Binding-site contacts:
Ligand atom N3 contacts residue ALA253 of chain 2.B at 2.9 Å (h-bond).
Ligand atom N7 contacts residue MET210 of chain 2.B at 3.8 Å.
Ligand atom N1 contacts residue GLY364 of chain 2.B at 3.2 Å (h-bond).
Ligand atom C4 contacts residue SER103 of chain 2.B at 3.7 Å.
Ligand atom N8 contacts residue GLY364 of chain 2.B at 2.8 Å (h-bond).
Ligand atom C6 contacts residue GLY104 of chain 2.B at 3.7 Å.
Ligand atom C2 contacts residue GLY65 of chain 2.B at 3.8 Å.
Ligand atom N3 contacts residue SER252 of chain 2.B at 3.2 Å (h-bond).
Ligand atom C4 contacts residue GLY65 of chain 2.B at 3.2 Å.
Ligand atom C4 contacts residue GLY104 of chain 2.B at 3.7 Å.
Ligand atom N5 contacts residue SER103 of chain 2.B at 2.9 Å (h-bond).
Ligand atom N9 contacts residue GLY65 of chain 2.B at 3.5 Å (h-bond).
Ligand atom N5 contacts residue GLY104 of chain 2.B at 2.9 Å (h-bond).
Ligand atom N9 contacts residue SER103 of chain 2.B at 3.7 Å.
Ligand atom C6 contacts residue GLY364 of chain 2.B at 3.8 Å.
Ligand atom N9 contacts residue LYS182 of chain 2.B at 3.6 Å.
Ligand atom N8 contacts residue GLY104 of chain 2.B at 3.6 Å.
Ligand atom C6 contacts residue SER103 of chain 2.B at 3.2 Å.
Ligand atom C4 contacts residue ALA253 of chain 2.B at 3.7 Å (hydrophobic).
Ligand atom N1 contacts residue SER363 of chain 2.B at 3.5 Å (h-bond).
Ligand atom N9 contacts residue ARG72 of chain 2.B at 3.0 Å (salt-bridge).
Ligand atom N7 contacts residue ARG214 of chain 2.B at 2.9 Å (salt-bridge).
Ligand atom N5 contacts residue GLY65 of chain 2.B at 3.7 Å.
Ligand atom C2 contacts residue SER252 of chain 2.B at 3.4 Å.
Ligand atom C6 contacts residue SER363 of chain 2.B at 3.5 Å.
Ligand atom N7 contacts residue ALA253 of chain 2.B at 3.0 Å (h-bond).
Ligand atom N7 contacts residue SER252 of chain 2.B at 3.7 Å.
Ligand atom C4 contacts residue SER252 of chain 2.B at 3.3 Å.
Ligand atom N8 contacts residue SER363 of chain 2.B at 3.2 Å (h-bond).
Ligand atom C2 contacts residue ALA253 of chain 2.B at 3.6 Å (hydrophobic).
Ligand atom N1 contacts residue SER252 of chain 2.B at 3.7 Å.
Ligand atom N5 contacts residue SER252 of chain 2.B at 3.6 Å.
Ligand atom N8 contacts residue SER103 of chain 2.B at 3.1 Å (h-bond).
Ligand atom C6 contacts residue ARG344 of chain 2.B at 3.4 Å.
Ligand atom N8 contacts residue ARG344 of chain 2.B at 3.0 Å (salt-bridge).
Ligand atom C6 contacts residue SER252 of chain 2.B at 3.8 Å.
Ligand atom N9 contacts residue ALA253 of chain 2.B at 3.5 Å (h-bond).
Ligand atom N9 contacts residue GLY104 of chain 2.B at 2.9 Å (h-bond).
Ligand atom N3 contacts residue GLY65 of chain 2.B at 3.3 Å (h-bond).
Ligand atom N3 contacts residue MET210 of chain 2.B at 3.8 Å.

Sequence of chain 2.B:
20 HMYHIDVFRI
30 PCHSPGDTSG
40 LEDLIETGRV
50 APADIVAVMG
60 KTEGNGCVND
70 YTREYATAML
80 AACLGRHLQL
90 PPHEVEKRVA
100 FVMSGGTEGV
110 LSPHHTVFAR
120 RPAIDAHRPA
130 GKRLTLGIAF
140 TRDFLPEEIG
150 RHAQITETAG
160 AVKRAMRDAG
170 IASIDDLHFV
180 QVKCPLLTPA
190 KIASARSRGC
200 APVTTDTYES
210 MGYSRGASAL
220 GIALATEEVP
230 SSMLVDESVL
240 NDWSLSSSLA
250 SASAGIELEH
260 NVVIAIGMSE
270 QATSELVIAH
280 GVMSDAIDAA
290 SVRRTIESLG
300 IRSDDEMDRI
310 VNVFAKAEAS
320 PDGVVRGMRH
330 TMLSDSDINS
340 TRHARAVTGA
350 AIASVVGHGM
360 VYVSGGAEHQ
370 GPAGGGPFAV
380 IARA

The protein below binds the small molecule below.
Small molecule (SMILES): Nc1nc(N)nc(N)n1